Binding-site contacts:
Ligand atom O7 contacts residue HIS74 of chain 1.A at 4.0 Å.
Ligand atom C7 contacts residue ASN75 of chain 1.A at 3.6 Å.
Ligand atom O7 contacts residue ASN75 of chain 1.A at 3.4 Å.
Ligand atom C2 contacts residue ASN75 of chain 1.A at 2.5 Å.
Ligand atom O5 contacts residue MET107 of chain 1.A at 3.2 Å.
Ligand atom C5 contacts residue MET107 of chain 1.A at 4.5 Å (hydrophobic).
Ligand atom C1 contacts residue THR77 of chain 1.A at 4.3 Å.
Ligand atom C1 contacts residue MET107 of chain 1.A at 3.6 Å (hydrophobic).
Ligand atom C4 contacts residue ASN75 of chain 1.A at 4.2 Å.
Ligand atom O5 contacts residue ASN75 of chain 1.A at 2.4 Å (h-bond).
Ligand atom N2 contacts residue ASN75 of chain 1.A at 2.9 Å (h-bond).
Ligand atom C8 contacts residue ASN75 of chain 1.A at 4.4 Å.
Ligand atom C3 contacts residue ASN75 of chain 1.A at 3.8 Å.
Ligand atom C5 contacts residue ASN75 of chain 1.A at 3.7 Å.
Ligand atom C1 contacts residue ASN75 of chain 1.A at 1.5 Å.

This protein binds this small molecule.
Small molecule (SMILES): CC(=O)N[C@@H]1[C@@H](O)[C@H](O)[C@@H](CO)O[C@H]1O

Sequence of chain 1.A:
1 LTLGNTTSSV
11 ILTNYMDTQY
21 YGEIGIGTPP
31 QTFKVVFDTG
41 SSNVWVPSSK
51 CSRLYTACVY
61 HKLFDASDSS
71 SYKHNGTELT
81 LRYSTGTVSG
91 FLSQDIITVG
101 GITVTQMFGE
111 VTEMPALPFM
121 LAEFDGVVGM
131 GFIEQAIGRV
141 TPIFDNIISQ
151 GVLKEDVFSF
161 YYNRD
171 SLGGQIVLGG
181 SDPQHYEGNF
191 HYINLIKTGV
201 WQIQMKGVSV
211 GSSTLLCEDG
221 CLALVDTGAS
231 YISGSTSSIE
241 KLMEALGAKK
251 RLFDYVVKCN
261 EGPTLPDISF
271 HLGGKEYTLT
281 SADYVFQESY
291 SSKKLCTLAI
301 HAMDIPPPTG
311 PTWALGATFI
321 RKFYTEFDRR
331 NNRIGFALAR